Sequence of chain 1.D:
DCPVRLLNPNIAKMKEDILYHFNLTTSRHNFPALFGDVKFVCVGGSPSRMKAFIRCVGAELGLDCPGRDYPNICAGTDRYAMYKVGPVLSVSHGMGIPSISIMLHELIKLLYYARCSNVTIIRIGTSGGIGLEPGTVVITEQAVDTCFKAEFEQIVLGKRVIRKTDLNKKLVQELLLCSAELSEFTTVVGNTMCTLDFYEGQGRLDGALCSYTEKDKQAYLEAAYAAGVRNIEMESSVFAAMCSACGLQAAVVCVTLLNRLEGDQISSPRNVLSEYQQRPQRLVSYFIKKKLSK

Sequence of chain 1.C:
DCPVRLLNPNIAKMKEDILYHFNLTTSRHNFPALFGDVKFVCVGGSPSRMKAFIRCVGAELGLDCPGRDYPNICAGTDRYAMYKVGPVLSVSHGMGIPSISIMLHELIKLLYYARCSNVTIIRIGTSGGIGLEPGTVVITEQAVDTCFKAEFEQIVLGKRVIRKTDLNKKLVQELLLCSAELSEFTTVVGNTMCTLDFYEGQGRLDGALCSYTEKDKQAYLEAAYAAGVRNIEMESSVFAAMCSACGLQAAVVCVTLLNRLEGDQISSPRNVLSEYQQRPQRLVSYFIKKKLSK

Binding-site contacts:
Ligand atom OAA contacts residue ARG237 of chain 1.D at 3.0 Å (salt-bridge).
Ligand atom CE1 contacts residue ILE299 of chain 1.D at 3.7 Å (hydrophobic).
Ligand atom CE2 contacts residue TYR53 of chain 1.C at 3.5 Å (hydrophobic).
Ligand atom CE1 contacts residue ARG237 of chain 1.D at 3.5 Å.
Ligand atom OAA contacts residue GLY161 of chain 1.D at 3.3 Å.
Ligand atom CE2 contacts residue PHE231 of chain 1.D at 3.8 Å (hydrophobic).
Ligand atom NAT contacts residue PHE231 of chain 1.D at 3.8 Å.
Ligand atom CAI contacts residue THR159 of chain 1.D at 3.6 Å.
Ligand atom CZ contacts residue ILE299 of chain 1.D at 3.7 Å (hydrophobic).
Ligand atom CAQ contacts residue GLY161 of chain 1.D at 3.6 Å.
Ligand atom CAL contacts residue SER160 of chain 1.D at 3.3 Å.
Ligand atom CZ contacts residue TYR53 of chain 1.C at 3.8 Å (hydrophobic).
Ligand atom CAR contacts residue SER160 of chain 1.D at 3.7 Å.
Ligand atom CD2 contacts residue PHE231 of chain 1.D at 3.8 Å (hydrophobic).
Ligand atom CAS contacts residue GLN235 of chain 1.D at 3.6 Å.
Ligand atom CD1 contacts residue LEU291 of chain 1.D at 3.6 Å (hydrophobic).
Ligand atom NAN contacts residue GLN235 of chain 1.D at 2.8 Å (h-bond).
Ligand atom OAB contacts residue GLN235 of chain 1.D at 2.9 Å (h-bond).
Ligand atom OAA contacts residue GLN235 of chain 1.D at 3.6 Å.
Ligand atom CAR contacts residue GLY161 of chain 1.D at 3.4 Å.
Ligand atom OAB contacts residue GLU266 of chain 1.D at 3.2 Å.
Ligand atom NAN contacts residue GLY161 of chain 1.D at 3.8 Å.
Ligand atom OAB contacts residue MET267 of chain 1.D at 3.5 Å.
Ligand atom CAJ contacts residue MET128 of chain 1.D at 3.8 Å (hydrophobic).
Ligand atom CAR contacts residue PHE231 of chain 1.D at 3.7 Å (hydrophobic).
Ligand atom OAC contacts residue HIS54 of chain 1.C at 2.7 Å (h-bond).
Ligand atom CAS contacts residue PHE231 of chain 1.D at 3.6 Å (hydrophobic).
Ligand atom CAM contacts residue THR159 of chain 1.D at 3.5 Å.
Ligand atom NAN contacts residue ILE265 of chain 1.D at 3.5 Å (h-bond).
Ligand atom CAS contacts residue ILE265 of chain 1.D at 3.6 Å (hydrophobic).
Ligand atom OAO contacts residue THR159 of chain 1.D at 2.9 Å (h-bond).
Ligand atom CAR contacts residue GLN235 of chain 1.D at 3.7 Å.
Ligand atom NAN contacts residue PHE231 of chain 1.D at 3.6 Å.
Ligand atom CE1 contacts residue ASP297 of chain 1.D at 3.6 Å.
Ligand atom OAB contacts residue ILE265 of chain 1.D at 3.6 Å.
Ligand atom CAQ contacts residue SER160 of chain 1.D at 3.4 Å.
Ligand atom OAO contacts residue PO41 of chain 1.L at 3.2 Å (h-bond).
Ligand atom CD1 contacts residue ARG237 of chain 1.D at 3.1 Å.
Ligand atom CAI contacts residue SER160 of chain 1.D at 3.7 Å.
Ligand atom CAJ contacts residue HIS54 of chain 1.C at 3.5 Å.

The protein below binds the small molecule below.
Small molecule (SMILES): O=c1[nH]c(=O)n(COCCO)cc1Cc1ccccc1